A protein and the small-molecule ligand that binds it are described below.
Small molecule (SMILES): NC(=[NH2+])c1ccc(N)cc1

Binding-site contacts:
Ligand atom C3 contacts residue CYS173 of chain 1.D at 3.3 Å (hydrophobic).
Ligand atom C4 contacts residue GLY194 of chain 1.D at 4.0 Å.
Ligand atom C6 contacts residue VAL191 of chain 1.D at 4.3 Å (hydrophobic).
Ligand atom C7 contacts residue CYS173 of chain 1.D at 3.9 Å (hydrophobic).
Ligand atom C6 contacts residue GLY194 of chain 1.D at 4.2 Å.
Ligand atom C7 contacts residue ASP171 of chain 1.D at 3.6 Å.
Ligand atom N3 contacts residue GLY194 of chain 1.D at 3.7 Å.
Ligand atom C7 contacts residue CYS198 of chain 1.D at 4.2 Å (hydrophobic).
Ligand atom C5 contacts residue VAL191 of chain 1.D at 4.2 Å (hydrophobic).
Ligand atom C7 contacts residue GLY194 of chain 1.D at 4.4 Å.
Ligand atom N2 contacts residue SER172 of chain 1.D at 2.5 Å (h-bond).
Ligand atom C2 contacts residue ASN174 of chain 1.D at 3.2 Å.
Ligand atom C3 contacts residue SER172 of chain 1.D at 4.4 Å.
Ligand atom N1 contacts residue SER192 of chain 1.D at 4.4 Å.
Ligand atom N3 contacts residue LYS195 of chain 1.D at 4.0 Å.
Ligand atom C2 contacts residue CYS173 of chain 1.D at 3.5 Å (hydrophobic).
Ligand atom N1 contacts residue ASN174 of chain 1.D at 4.1 Å.
Ligand atom N3 contacts residue ASP171 of chain 1.D at 3.1 Å (salt-bridge).
Ligand atom C3 contacts residue CYS198 of chain 1.D at 3.9 Å (hydrophobic).
Ligand atom C5 contacts residue GLY194 of chain 1.D at 3.6 Å.
Ligand atom N2 contacts residue CYS173 of chain 1.D at 3.2 Å (h-bond).
Ligand atom N2 contacts residue ASP171 of chain 1.D at 3.2 Å (salt-bridge).
Ligand atom C4 contacts residue SER172 of chain 1.D at 4.2 Å.
Ligand atom C4 contacts residue PHE193 of chain 1.D at 4.0 Å (hydrophobic).
Ligand atom C7 contacts residue SER172 of chain 1.D at 3.3 Å.
Ligand atom C6 contacts residue SER177 of chain 1.D at 4.0 Å.
Ligand atom N3 contacts residue SER172 of chain 1.D at 3.7 Å.
Ligand atom N3 contacts residue CYS198 of chain 1.D at 3.9 Å.
Ligand atom C1 contacts residue ASN174 of chain 1.D at 4.2 Å.
Ligand atom C1 contacts residue SER177 of chain 1.D at 3.9 Å.
Ligand atom C6 contacts residue PHE193 of chain 1.D at 3.2 Å (hydrophobic).
Ligand atom C1 contacts residue SER192 of chain 1.D at 4.3 Å.
Ligand atom C5 contacts residue PHE193 of chain 1.D at 3.2 Å (hydrophobic).
Ligand atom C5 contacts residue SER192 of chain 1.D at 4.1 Å.
Ligand atom C1 contacts residue CYS173 of chain 1.D at 4.4 Å (hydrophobic).
Ligand atom C6 contacts residue SER192 of chain 1.D at 3.3 Å.
Ligand atom C3 contacts residue ASN174 of chain 1.D at 3.3 Å.
Ligand atom C1 contacts residue PHE193 of chain 1.D at 4.3 Å (hydrophobic).
Ligand atom N1 contacts residue SER177 of chain 1.D at 3.2 Å (h-bond).
Ligand atom C4 contacts residue CYS173 of chain 1.D at 3.9 Å (hydrophobic).

Sequence of chain 1.D:
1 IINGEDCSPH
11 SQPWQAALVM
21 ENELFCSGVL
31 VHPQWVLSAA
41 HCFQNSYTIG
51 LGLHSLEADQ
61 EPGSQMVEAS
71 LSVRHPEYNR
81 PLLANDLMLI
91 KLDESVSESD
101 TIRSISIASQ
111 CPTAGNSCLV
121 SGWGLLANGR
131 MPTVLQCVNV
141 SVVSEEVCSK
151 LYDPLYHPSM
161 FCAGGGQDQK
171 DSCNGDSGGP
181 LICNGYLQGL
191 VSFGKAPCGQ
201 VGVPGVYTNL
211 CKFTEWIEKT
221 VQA